Sequence of chain 33.D:
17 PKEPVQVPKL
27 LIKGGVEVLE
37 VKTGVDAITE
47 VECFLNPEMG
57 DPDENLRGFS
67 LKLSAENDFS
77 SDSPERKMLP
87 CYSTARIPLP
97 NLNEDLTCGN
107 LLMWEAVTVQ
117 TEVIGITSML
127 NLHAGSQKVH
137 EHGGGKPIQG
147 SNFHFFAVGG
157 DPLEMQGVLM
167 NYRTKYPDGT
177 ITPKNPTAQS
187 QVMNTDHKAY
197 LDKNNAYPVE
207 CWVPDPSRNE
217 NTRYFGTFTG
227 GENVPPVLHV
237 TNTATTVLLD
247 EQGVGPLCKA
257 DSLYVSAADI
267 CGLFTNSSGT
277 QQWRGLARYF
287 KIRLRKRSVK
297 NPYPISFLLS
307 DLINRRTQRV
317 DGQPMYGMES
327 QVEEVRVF

Binding-site contacts:
Ligand atom C11 contacts residue LEU62 of chain 33.E at 3.5 Å (hydrophobic).
Ligand atom N5 contacts residue LEU62 of chain 33.E at 3.9 Å.
Ligand atom O1B contacts residue LYS68 of chain 33.E at 3.1 Å.
Ligand atom C8 contacts residue GLN278 of chain 33.E at 3.7 Å.
Ligand atom C11 contacts residue PHE75 of chain 33.A at 3.5 Å (hydrophobic).
Ligand atom O1A contacts residue THR276 of chain 33.E at 2.6 Å (h-bond).
Ligand atom N5 contacts residue ASN272 of chain 33.E at 3.2 Å (h-bond).
Ligand atom O8 contacts residue ASN272 of chain 33.E at 3.5 Å (h-bond).
Ligand atom O1B contacts residue THR276 of chain 33.E at 3.4 Å (h-bond).
Ligand atom O10 contacts residue LEU62 of chain 33.E at 2.8 Å.
Ligand atom C7 contacts residue LEU62 of chain 33.E at 3.8 Å (hydrophobic).
Ligand atom O1A contacts residue LYS68 of chain 33.E at 3.8 Å.
Ligand atom O8 contacts residue THR276 of chain 33.E at 4.0 Å.
Ligand atom C11 contacts residue ASN272 of chain 33.E at 3.5 Å.
Ligand atom C9 contacts residue LEU67 of chain 33.E at 4.0 Å (hydrophobic).
Ligand atom O8 contacts residue LYS68 of chain 33.E at 3.3 Å.
Ligand atom O8 contacts residue GLN278 of chain 33.E at 3.5 Å (h-bond).
Ligand atom C11 contacts residue HIS138 of chain 33.D at 3.5 Å.
Ligand atom O9 contacts residue LYS68 of chain 33.E at 2.9 Å (salt-bridge).
Ligand atom C11 contacts residue THR276 of chain 33.E at 3.4 Å.
Ligand atom O1A contacts residue ASN272 of chain 33.E at 3.6 Å.
Ligand atom N5 contacts residue GLN278 of chain 33.E at 3.7 Å.
Ligand atom O7 contacts residue LEU62 of chain 33.E at 3.3 Å.
Ligand atom C11 contacts residue GLN278 of chain 33.E at 3.5 Å.
Ligand atom O10 contacts residue PHE75 of chain 33.A at 3.9 Å.
Ligand atom C9 contacts residue GLN278 of chain 33.E at 3.3 Å.
Ligand atom C10 contacts residue GLN278 of chain 33.E at 4.0 Å.
Ligand atom C10 contacts residue LEU62 of chain 33.E at 3.1 Å (hydrophobic).
Ligand atom C1 contacts residue LYS68 of chain 33.E at 3.8 Å.
Ligand atom C6 contacts residue ASN272 of chain 33.E at 3.7 Å.
Ligand atom O1B contacts residue SER274 of chain 33.E at 3.3 Å (h-bond).
Ligand atom C7 contacts residue GLN278 of chain 33.E at 3.9 Å.
Ligand atom O9 contacts residue GLN278 of chain 33.E at 4.0 Å.
Ligand atom C6 contacts residue LYS68 of chain 33.E at 4.0 Å.
Ligand atom C11 contacts residue PHE65 of chain 33.E at 3.7 Å (hydrophobic).
Ligand atom C1 contacts residue THR276 of chain 33.E at 3.3 Å.
Ligand atom C9 contacts residue LYS68 of chain 33.E at 3.8 Å.
Ligand atom O9 contacts residue LEU67 of chain 33.E at 3.1 Å.
Ligand atom C11 contacts residue PHE270 of chain 33.E at 3.9 Å (hydrophobic).
Ligand atom C10 contacts residue ASN272 of chain 33.E at 3.9 Å.

Sequence of chain 33.E:
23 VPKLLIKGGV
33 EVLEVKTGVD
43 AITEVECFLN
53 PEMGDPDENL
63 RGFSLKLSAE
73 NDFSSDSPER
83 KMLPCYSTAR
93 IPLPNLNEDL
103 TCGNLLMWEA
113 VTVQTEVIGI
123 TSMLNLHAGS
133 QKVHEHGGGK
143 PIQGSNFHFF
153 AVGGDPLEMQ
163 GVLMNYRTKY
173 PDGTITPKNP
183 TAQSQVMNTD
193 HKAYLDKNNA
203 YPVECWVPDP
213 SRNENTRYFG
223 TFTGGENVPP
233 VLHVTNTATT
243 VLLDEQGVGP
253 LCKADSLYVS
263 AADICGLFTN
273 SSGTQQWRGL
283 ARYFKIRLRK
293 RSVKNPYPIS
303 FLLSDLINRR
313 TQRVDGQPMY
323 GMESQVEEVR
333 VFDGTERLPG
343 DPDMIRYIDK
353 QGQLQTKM

Sequence of chain 33.A:
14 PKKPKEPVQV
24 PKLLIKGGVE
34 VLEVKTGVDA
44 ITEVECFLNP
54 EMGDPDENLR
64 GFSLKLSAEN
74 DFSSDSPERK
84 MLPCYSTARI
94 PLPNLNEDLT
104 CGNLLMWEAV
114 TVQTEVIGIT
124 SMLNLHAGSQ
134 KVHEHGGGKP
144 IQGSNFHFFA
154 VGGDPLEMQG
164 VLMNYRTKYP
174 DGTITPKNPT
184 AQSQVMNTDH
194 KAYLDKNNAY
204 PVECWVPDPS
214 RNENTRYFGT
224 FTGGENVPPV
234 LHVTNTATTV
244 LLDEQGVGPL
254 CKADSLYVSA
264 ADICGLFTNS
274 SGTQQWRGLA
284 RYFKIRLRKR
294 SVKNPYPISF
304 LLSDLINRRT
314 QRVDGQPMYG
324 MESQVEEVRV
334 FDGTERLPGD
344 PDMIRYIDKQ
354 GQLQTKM

A small-molecule ligand and the protein it binds are described below.
Small molecule (SMILES): CC(=O)N[C@H]1[C@H]([C@H](O)[C@H](O)CO)O[C@@](O[C@H](CO)[C@@H](O)[C@@H]2O[C@@H](C(=O)O)C[C@H](O)[C@H]2NC(C)=O)(C(=O)O)C[C@@H]1O